Sequence of chain 1.B:
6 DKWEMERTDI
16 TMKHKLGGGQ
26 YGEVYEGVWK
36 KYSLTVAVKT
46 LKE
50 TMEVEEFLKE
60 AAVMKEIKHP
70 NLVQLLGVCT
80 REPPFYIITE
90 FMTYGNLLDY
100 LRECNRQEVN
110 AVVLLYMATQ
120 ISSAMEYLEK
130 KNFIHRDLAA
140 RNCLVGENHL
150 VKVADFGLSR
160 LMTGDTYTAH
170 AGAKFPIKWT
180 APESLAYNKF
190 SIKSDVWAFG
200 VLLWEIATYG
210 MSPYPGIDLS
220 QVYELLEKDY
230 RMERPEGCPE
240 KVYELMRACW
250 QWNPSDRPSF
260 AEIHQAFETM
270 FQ

Binding-site contacts:
Ligand atom C52 contacts residue HIS134 of chain 1.B at 3.2 Å.
Ligand atom N21 contacts residue ASP154 of chain 1.B at 3.3 Å (salt-bridge).
Ligand atom O29 contacts residue ASP154 of chain 1.B at 2.8 Å (salt-bridge).
Ligand atom N3 contacts residue PHE90 of chain 1.B at 3.5 Å.
Ligand atom N21 contacts residue MET63 of chain 1.B at 3.5 Å (h-bond).
Ligand atom C20 contacts residue ILE86 of chain 1.B at 3.6 Å (hydrophobic).
Ligand atom C2 contacts residue MET91 of chain 1.B at 3.0 Å (hydrophobic).
Ligand atom C53 contacts residue ASP154 of chain 1.B at 3.3 Å.
Ligand atom C20 contacts residue LYS44 of chain 1.B at 3.5 Å.
Ligand atom C54 contacts residue HIS134 of chain 1.B at 3.7 Å.
Ligand atom C25 contacts residue ASP154 of chain 1.B at 3.5 Å.
Ligand atom N3 contacts residue MET91 of chain 1.B at 2.8 Å (h-bond).
Ligand atom C6 contacts residue LEU21 of chain 1.B at 3.8 Å (hydrophobic).
Ligand atom N8 contacts residue ALA42 of chain 1.B at 3.7 Å.
Ligand atom C23 contacts residue ASP154 of chain 1.B at 3.6 Å.
Ligand atom C19 contacts residue THR88 of chain 1.B at 3.5 Å.
Ligand atom C50 contacts residue ILE133 of chain 1.B at 3.3 Å (hydrophobic).
Ligand atom C11 contacts residue VAL29 of chain 1.B at 3.7 Å (hydrophobic).
Ligand atom C18 contacts residue LYS44 of chain 1.B at 3.7 Å.
Ligand atom C52 contacts residue ASP154 of chain 1.B at 3.2 Å.
Ligand atom N21 contacts residue GLU59 of chain 1.B at 3.0 Å (salt-bridge).
Ligand atom O29 contacts residue ALA153 of chain 1.B at 3.4 Å.
Ligand atom C20 contacts residue ALA42 of chain 1.B at 3.6 Å (hydrophobic).
Ligand atom C9 contacts residue PHE155 of chain 1.B at 3.5 Å (hydrophobic).
Ligand atom C17 contacts residue MET63 of chain 1.B at 3.6 Å (hydrophobic).
Ligand atom C49 contacts residue ILE133 of chain 1.B at 3.7 Å (hydrophobic).
Ligand atom O29 contacts residue VAL72 of chain 1.B at 3.2 Å.
Ligand atom C17 contacts residue GLU59 of chain 1.B at 3.0 Å.
Ligand atom C14 contacts residue THR88 of chain 1.B at 3.5 Å.
Ligand atom N13 contacts residue THR88 of chain 1.B at 3.2 Å (h-bond).
Ligand atom N51 contacts residue HIS134 of chain 1.B at 3.5 Å (h-bond).
Ligand atom C16 contacts residue GLU59 of chain 1.B at 3.5 Å.
Ligand atom N10 contacts residue PHE155 of chain 1.B at 3.2 Å.
Ligand atom C22 contacts residue ASP154 of chain 1.B at 3.2 Å.
Ligand atom C54 contacts residue ILE133 of chain 1.B at 3.2 Å (hydrophobic).
Ligand atom C18 contacts residue ILE86 of chain 1.B at 3.6 Å (hydrophobic).
Ligand atom C12 contacts residue PHE155 of chain 1.B at 3.6 Å (hydrophobic).
Ligand atom C2 contacts residue PHE90 of chain 1.B at 3.7 Å (hydrophobic).
Ligand atom N51 contacts residue ILE133 of chain 1.B at 2.8 Å (h-bond).
Ligand atom C11 contacts residue PHE155 of chain 1.B at 3.3 Å (hydrophobic).

A protein and the small-molecule ligand that binds it are described below.
Small molecule (SMILES): Cc1ccc(NC(=O)c2ccc(CN3CCN(C)CC3)cc2)cc1Nc1nccc(-c2cccnc2)n1